Sequence of chain 25.E:
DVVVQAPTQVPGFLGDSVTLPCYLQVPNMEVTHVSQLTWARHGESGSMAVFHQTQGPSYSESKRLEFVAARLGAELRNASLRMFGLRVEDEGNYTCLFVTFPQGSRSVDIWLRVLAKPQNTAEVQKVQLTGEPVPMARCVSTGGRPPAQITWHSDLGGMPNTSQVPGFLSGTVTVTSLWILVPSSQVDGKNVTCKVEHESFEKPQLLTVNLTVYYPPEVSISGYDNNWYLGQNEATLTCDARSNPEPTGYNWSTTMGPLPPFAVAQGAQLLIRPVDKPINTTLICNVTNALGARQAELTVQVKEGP

Binding-site contacts:
Ligand atom N2 contacts residue ASN218 of chain 25.E at 4.4 Å.
Ligand atom C3 contacts residue ASN237 of chain 25.E at 3.9 Å.
Ligand atom C7 contacts residue NAG1 of chain 25.I at 4.4 Å.
Ligand atom C8 contacts residue LYS217 of chain 25.E at 3.9 Å.
Ligand atom O7 contacts residue ASN218 of chain 25.E at 3.5 Å (h-bond).
Ligand atom C1 contacts residue ASN237 of chain 25.E at 1.4 Å.
Ligand atom C2 contacts residue ASN237 of chain 25.E at 2.6 Å.
Ligand atom C7 contacts residue GLY216 of chain 25.E at 2.7 Å.
Ligand atom N2 contacts residue GLY216 of chain 25.E at 2.6 Å (h-bond).
Ligand atom C1 contacts residue GLY216 of chain 25.E at 4.3 Å.
Ligand atom O7 contacts residue GLY216 of chain 25.E at 3.9 Å.
Ligand atom C8 contacts residue GLY216 of chain 25.E at 2.1 Å.
Ligand atom O7 contacts residue ASN237 of chain 25.E at 3.8 Å.
Ligand atom O7 contacts residue NAG1 of chain 25.I at 3.7 Å.
Ligand atom C7 contacts residue ASN237 of chain 25.E at 3.7 Å.
Ligand atom O5 contacts residue ASN237 of chain 25.E at 2.3 Å (h-bond).
Ligand atom C8 contacts residue ASN218 of chain 25.E at 2.8 Å.
Ligand atom C5 contacts residue ASN237 of chain 25.E at 3.6 Å.
Ligand atom C2 contacts residue GLY216 of chain 25.E at 3.9 Å.
Ligand atom C8 contacts residue NAG1 of chain 25.I at 4.3 Å.
Ligand atom N2 contacts residue ASN237 of chain 25.E at 3.1 Å (h-bond).
Ligand atom O6 contacts residue ASN237 of chain 25.E at 4.4 Å.
Ligand atom C7 contacts residue ASN218 of chain 25.E at 3.4 Å.
Ligand atom C4 contacts residue ASN237 of chain 25.E at 4.3 Å.

This small molecule binds to this protein.
Small molecule (SMILES): CC(=O)N[C@H]1[C@H](O[C@H]2[C@H](O)[C@@H](NC(C)=O)CO[C@@H]2CO)O[C@H](CO)[C@@H](O[C@@H]2O[C@H](CO)[C@@H](O)[C@H](O)[C@@H]2O)[C@@H]1O